Binding-site contacts:
Ligand atom O2' contacts residue VAL196 of chain 1.H at 3.3 Å.
Ligand atom O3B contacts residue ILE82 of chain 1.G at 3.1 Å (h-bond).
Ligand atom PG contacts residue ARG169 of chain 1.G at 3.4 Å.
Ligand atom CA4 contacts residue PRO94 of chain 1.G at 3.6 Å (hydrophobic).
Ligand atom PA contacts residue MN1 of chain 1.KA at 3.2 Å.
Ligand atom O5' contacts residue MN1 of chain 1.JA at 3.6 Å.
Ligand atom O2A contacts residue ASP125 of chain 1.G at 3.4 Å (salt-bridge).
Ligand atom N9 contacts residue VAL196 of chain 1.H at 3.6 Å.
Ligand atom PB contacts residue MN1 of chain 1.KA at 3.1 Å.
Ligand atom O5' contacts residue THR86 of chain 1.G at 3.6 Å.
Ligand atom CA4 contacts residue LEU97 of chain 1.G at 3.7 Å (hydrophobic).
Ligand atom O1A contacts residue THR86 of chain 1.G at 3.5 Å (h-bond).
Ligand atom O4' contacts residue TRP192 of chain 1.H at 3.6 Å.
Ligand atom O3B contacts residue PHE85 of chain 1.G at 3.4 Å (h-bond).
Ligand atom O2B contacts residue GLY84 of chain 1.G at 3.6 Å.
Ligand atom O2B contacts residue PHE85 of chain 1.G at 2.9 Å (h-bond).
Ligand atom C2' contacts residue ASN197 of chain 1.H at 3.4 Å.
Ligand atom PA contacts residue MN1 of chain 1.JA at 3.7 Å.
Ligand atom O2B contacts residue THR86 of chain 1.G at 2.9 Å (h-bond).
Ligand atom C4 contacts residue VAL196 of chain 1.H at 3.6 Å (hydrophobic).
Ligand atom N2 contacts residue ASN197 of chain 1.H at 3.5 Å (h-bond).
Ligand atom C1' contacts residue TRP192 of chain 1.H at 3.5 Å (hydrophobic).
Ligand atom C3' contacts residue ASN197 of chain 1.H at 3.4 Å.
Ligand atom CA3 contacts residue LEU97 of chain 1.G at 3.6 Å (hydrophobic).
Ligand atom O3B contacts residue ASP125 of chain 1.G at 2.9 Å (salt-bridge).
Ligand atom C8 contacts residue VAL191 of chain 1.H at 3.5 Å (hydrophobic).
Ligand atom O2G contacts residue ARG169 of chain 1.G at 2.8 Å (salt-bridge).
Ligand atom N7 contacts residue LYS121 of chain 1.H at 3.3 Å (salt-bridge).
Ligand atom O3G contacts residue ARG169 of chain 1.G at 2.9 Å (salt-bridge).
Ligand atom OA contacts residue ASN197 of chain 1.H at 2.7 Å (h-bond).
Ligand atom N3 contacts residue ASN197 of chain 1.H at 3.5 Å (h-bond).
Ligand atom O1A contacts residue MN1 of chain 1.KA at 3.4 Å.
Ligand atom CA contacts residue ASN197 of chain 1.H at 3.5 Å.
Ligand atom O2G contacts residue MN1 of chain 1.KA at 3.2 Å.
Ligand atom O2A contacts residue MN1 of chain 1.KA at 2.0 Å.
Ligand atom O3B contacts residue MN1 of chain 1.KA at 2.0 Å.
Ligand atom OA contacts residue THR86 of chain 1.G at 2.9 Å (h-bond).
Ligand atom C5' contacts residue MN1 of chain 1.JA at 3.0 Å.
Ligand atom O2' contacts residue GLY193 of chain 1.H at 2.7 Å (h-bond).
Ligand atom O2A contacts residue MN1 of chain 1.JA at 2.7 Å.

Sequence of chain 1.G:
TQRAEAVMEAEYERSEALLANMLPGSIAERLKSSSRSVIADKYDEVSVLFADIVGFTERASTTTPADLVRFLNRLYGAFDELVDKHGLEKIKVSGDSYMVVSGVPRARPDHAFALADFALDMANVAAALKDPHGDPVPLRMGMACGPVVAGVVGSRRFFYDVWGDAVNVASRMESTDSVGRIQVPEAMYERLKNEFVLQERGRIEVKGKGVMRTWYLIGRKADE

Sequence of chain 1.H:
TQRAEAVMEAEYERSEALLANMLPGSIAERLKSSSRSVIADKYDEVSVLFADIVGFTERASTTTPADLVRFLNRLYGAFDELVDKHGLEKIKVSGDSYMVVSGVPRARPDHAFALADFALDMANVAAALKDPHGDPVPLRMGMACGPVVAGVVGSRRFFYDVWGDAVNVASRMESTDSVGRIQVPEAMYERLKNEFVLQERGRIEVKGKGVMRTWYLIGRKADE

The protein below binds the small molecule below.
Small molecule (SMILES): CNc1ccccc1C(=O)O[C@H]1[C@@H](O)[C@H](n2cnc3c(=O)[nH]c(N)nc32)O[C@@H]1CO[P](=O)(O)O[P](=O)(O)OP(=O)(O)O